A protein and the small-molecule ligand that binds it are described below.
Small molecule (SMILES): NC(=O)CC[C@H](N)C(=O)N[C@H](C=O)CCCN=C(N)N

Binding-site contacts:
Ligand atom NE contacts residue GLU49 of chain 1.B at 3.9 Å.
Ligand atom N contacts residue PHB1 of chain 1.HA at 3.2 Å (h-bond).
Ligand atom N contacts residue PHB1 of chain 1.HA at 1.4 Å.
Ligand atom C contacts residue PHB1 of chain 1.HA at 2.8 Å.
Ligand atom O contacts residue PRO51 of chain 1.B at 3.5 Å.
Ligand atom CZ contacts residue GLU49 of chain 1.B at 3.4 Å.
Ligand atom CG contacts residue PHB1 of chain 1.HA at 4.4 Å.
Ligand atom CG contacts residue PHB1 of chain 1.HA at 4.1 Å.
Ligand atom C contacts residue PRO51 of chain 1.B at 4.4 Å (hydrophobic).
Ligand atom O contacts residue PHB1 of chain 1.HA at 3.4 Å.
Ligand atom CB contacts residue PHB1 of chain 1.HA at 3.5 Å.
Ligand atom CG contacts residue GLU49 of chain 1.B at 3.8 Å.
Ligand atom CA contacts residue PHB1 of chain 1.HA at 4.4 Å.
Ligand atom CA contacts residue PHB1 of chain 1.HA at 2.1 Å.
Ligand atom CD contacts residue GLU49 of chain 1.B at 4.2 Å.
Ligand atom NH1 contacts residue GLU49 of chain 1.B at 3.9 Å.
Ligand atom NH2 contacts residue GLU49 of chain 1.B at 2.9 Å (salt-bridge).

Sequence of chain 1.B:
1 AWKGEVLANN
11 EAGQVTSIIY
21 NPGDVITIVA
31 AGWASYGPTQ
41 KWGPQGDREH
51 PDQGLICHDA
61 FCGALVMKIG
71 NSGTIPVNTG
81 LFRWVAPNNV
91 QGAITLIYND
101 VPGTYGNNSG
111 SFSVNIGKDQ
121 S